Binding-site contacts:
Ligand atom O contacts residue ARG1 of chain 1.BA at 3.5 Å.
Ligand atom CA contacts residue ILE127 of chain 1.C at 4.4 Å (hydrophobic).
Ligand atom O contacts residue TYR232 of chain 1.C at 4.3 Å.
Ligand atom CG2 contacts residue PHE207 of chain 1.C at 4.2 Å (hydrophobic).
Ligand atom CA contacts residue TYR232 of chain 1.C at 4.4 Å (hydrophobic).
Ligand atom N contacts residue TYR232 of chain 1.C at 3.7 Å.
Ligand atom C contacts residue ARG1 of chain 1.BA at 3.2 Å.
Ligand atom N contacts residue ARG1 of chain 1.BA at 1.3 Å.
Ligand atom CB contacts residue ARG1 of chain 1.BA at 3.7 Å.
Ligand atom C contacts residue PHE207 of chain 1.C at 4.4 Å (hydrophobic).
Ligand atom CG1 contacts residue ARG1 of chain 1.BA at 4.0 Å.
Ligand atom OXT contacts residue ASP126 of chain 1.C at 4.5 Å.
Ligand atom CA contacts residue ARG1 of chain 1.BA at 2.5 Å.
Ligand atom CG1 contacts residue GLN125 of chain 1.C at 3.6 Å.
Ligand atom CB contacts residue TYR232 of chain 1.C at 3.8 Å (hydrophobic).
Ligand atom CG2 contacts residue GLN125 of chain 1.C at 4.1 Å.
Ligand atom CG1 contacts residue ILE127 of chain 1.C at 3.9 Å (hydrophobic).
Ligand atom OXT contacts residue ARG1 of chain 1.BA at 4.1 Å.
Ligand atom CG1 contacts residue TYR232 of chain 1.C at 4.0 Å (hydrophobic).
Ligand atom O contacts residue PHE207 of chain 1.C at 3.9 Å.

A small-molecule ligand and the protein it binds are described below.
Small molecule (SMILES): CC(C)[C@H](N)C(=O)O

Sequence of chain 1.C:
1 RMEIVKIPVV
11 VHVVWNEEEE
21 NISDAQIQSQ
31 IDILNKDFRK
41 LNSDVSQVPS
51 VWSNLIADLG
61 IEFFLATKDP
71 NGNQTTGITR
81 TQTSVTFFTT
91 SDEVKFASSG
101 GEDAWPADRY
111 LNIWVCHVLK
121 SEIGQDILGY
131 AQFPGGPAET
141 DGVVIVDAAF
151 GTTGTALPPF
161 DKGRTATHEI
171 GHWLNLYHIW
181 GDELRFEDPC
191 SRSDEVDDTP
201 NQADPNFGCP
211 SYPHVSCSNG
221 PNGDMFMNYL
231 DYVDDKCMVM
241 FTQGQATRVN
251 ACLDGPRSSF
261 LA